Binding-site contacts:
Ligand atom C5 contacts residue ASN239 of chain 1.F at 3.7 Å.
Ligand atom C1 contacts residue ASN239 of chain 1.F at 1.5 Å.
Ligand atom C3 contacts residue ASN239 of chain 1.F at 3.9 Å.
Ligand atom C4 contacts residue ASN239 of chain 1.F at 4.3 Å.
Ligand atom O7 contacts residue ASN237 of chain 1.F at 3.2 Å (h-bond).
Ligand atom C7 contacts residue ASN239 of chain 1.F at 3.7 Å.
Ligand atom N2 contacts residue ASN239 of chain 1.F at 3.2 Å (h-bond).
Ligand atom C7 contacts residue ASN237 of chain 1.F at 3.7 Å.
Ligand atom O5 contacts residue ASN239 of chain 1.F at 2.4 Å (h-bond).
Ligand atom C7 contacts residue ASP238 of chain 1.F at 4.0 Å.
Ligand atom C8 contacts residue ASP238 of chain 1.F at 3.6 Å.
Ligand atom C2 contacts residue ASN239 of chain 1.F at 2.6 Å.
Ligand atom C8 contacts residue ASN237 of chain 1.F at 2.8 Å.
Ligand atom O7 contacts residue ASN239 of chain 1.F at 3.4 Å (h-bond).
Ligand atom O7 contacts residue ASP238 of chain 1.F at 4.2 Å.

This small molecule binds to this protein.
Small molecule (SMILES): CC(=O)N[C@@H]1[C@@H](O)[C@H](O)[C@@H](CO)O[C@H]1O

Sequence of chain 1.F:
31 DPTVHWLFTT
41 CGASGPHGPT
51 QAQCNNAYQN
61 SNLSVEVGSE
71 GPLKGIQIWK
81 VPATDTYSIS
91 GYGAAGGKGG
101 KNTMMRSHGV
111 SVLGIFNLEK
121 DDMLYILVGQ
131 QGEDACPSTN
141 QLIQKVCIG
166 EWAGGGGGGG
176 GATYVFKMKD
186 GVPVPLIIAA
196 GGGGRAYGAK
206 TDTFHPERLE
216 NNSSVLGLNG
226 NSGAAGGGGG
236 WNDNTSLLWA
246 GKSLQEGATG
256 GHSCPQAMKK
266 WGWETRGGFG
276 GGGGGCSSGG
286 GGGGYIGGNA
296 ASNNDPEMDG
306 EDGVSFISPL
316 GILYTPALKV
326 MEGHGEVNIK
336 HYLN